Sequence of chain 1.N:
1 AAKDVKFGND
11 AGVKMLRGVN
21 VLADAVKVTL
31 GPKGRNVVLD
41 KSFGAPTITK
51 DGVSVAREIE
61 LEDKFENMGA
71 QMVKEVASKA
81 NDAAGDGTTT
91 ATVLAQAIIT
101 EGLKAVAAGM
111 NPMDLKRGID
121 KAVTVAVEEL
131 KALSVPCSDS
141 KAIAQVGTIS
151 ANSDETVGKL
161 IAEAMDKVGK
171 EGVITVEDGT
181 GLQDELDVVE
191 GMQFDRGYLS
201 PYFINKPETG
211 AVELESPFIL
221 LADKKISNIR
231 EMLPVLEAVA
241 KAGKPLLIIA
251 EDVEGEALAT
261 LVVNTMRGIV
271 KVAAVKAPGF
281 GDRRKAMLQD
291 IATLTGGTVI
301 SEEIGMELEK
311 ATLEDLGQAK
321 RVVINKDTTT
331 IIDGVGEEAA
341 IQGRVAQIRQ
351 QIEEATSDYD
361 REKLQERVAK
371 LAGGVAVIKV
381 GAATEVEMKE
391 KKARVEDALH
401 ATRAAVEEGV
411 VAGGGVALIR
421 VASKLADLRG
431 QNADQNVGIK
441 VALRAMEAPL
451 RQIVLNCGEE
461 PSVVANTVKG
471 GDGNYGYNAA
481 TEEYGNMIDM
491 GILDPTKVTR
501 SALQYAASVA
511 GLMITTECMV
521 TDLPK

The protein below binds the small molecule below.
Small molecule (SMILES): Nc1ncnc2c1ncn2[C@@H]1O[C@H](COP(=O)(O)OP(=O)(O)OP(O)(O)=S)[C@@H](O)[C@H]1O

Binding-site contacts:
Ligand atom N6 contacts residue ASN478 of chain 1.N at 3.1 Å (h-bond).
Ligand atom PA contacts residue MG1 of chain 1.ZB at 3.3 Å.
Ligand atom O3A contacts residue MG1 of chain 1.ZB at 3.5 Å.
Ligand atom O1B contacts residue GLY87 of chain 1.N at 3.1 Å (h-bond).
Ligand atom C5 contacts residue PRO32 of chain 1.N at 3.6 Å (hydrophobic).
Ligand atom O2A contacts residue MG1 of chain 1.ZB at 2.2 Å.
Ligand atom O2B contacts residue THR90 of chain 1.N at 2.7 Å (h-bond).
Ligand atom N1 contacts residue ALA479 of chain 1.N at 2.8 Å (h-bond).
Ligand atom O2G contacts residue THR88 of chain 1.N at 3.0 Å (h-bond).
Ligand atom O5' contacts residue GLY31 of chain 1.N at 3.4 Å (h-bond).
Ligand atom O2G contacts residue GLY87 of chain 1.N at 3.6 Å (h-bond).
Ligand atom O3A contacts residue LEU30 of chain 1.N at 3.4 Å.
Ligand atom O1A contacts residue K1 of chain 1.AC at 2.6 Å.
Ligand atom O1B contacts residue ASP86 of chain 1.N at 2.9 Å (salt-bridge).
Ligand atom O3' contacts residue ASP494 of chain 1.N at 3.1 Å (salt-bridge).
Ligand atom O1A contacts residue GLY31 of chain 1.N at 3.0 Å (h-bond).
Ligand atom O3B contacts residue THR88 of chain 1.N at 3.2 Å (h-bond).
Ligand atom N3 contacts residue GLY414 of chain 1.N at 3.1 Å.
Ligand atom O3G contacts residue MG1 of chain 1.ZB at 2.2 Å.
Ligand atom PG contacts residue THR89 of chain 1.N at 3.6 Å.
Ligand atom O3B contacts residue GLY87 of chain 1.N at 3.6 Å.
Ligand atom C4 contacts residue PRO32 of chain 1.N at 3.6 Å (hydrophobic).
Ligand atom N6 contacts residue ALA480 of chain 1.N at 3.4 Å.
Ligand atom C3' contacts residue ASP494 of chain 1.N at 3.5 Å.
Ligand atom O2B contacts residue GLY87 of chain 1.N at 3.2 Å.
Ligand atom O2' contacts residue ASP494 of chain 1.N at 2.6 Å (salt-bridge).
Ligand atom O2' contacts residue GLY414 of chain 1.N at 2.9 Å (h-bond).
Ligand atom O1A contacts residue THR29 of chain 1.N at 3.4 Å (h-bond).
Ligand atom O1B contacts residue MG1 of chain 1.ZB at 2.2 Å.
Ligand atom N6 contacts residue ILE492 of chain 1.N at 3.5 Å.
Ligand atom C2' contacts residue ASP494 of chain 1.N at 3.2 Å.
Ligand atom O3B contacts residue THR89 of chain 1.N at 3.0 Å (h-bond).
Ligand atom S1G contacts residue THR89 of chain 1.N at 2.7 Å (h-bond).
Ligand atom O3G contacts residue ASP86 of chain 1.N at 3.5 Å (salt-bridge).
Ligand atom S1G contacts residue GLY52 of chain 1.N at 3.2 Å (h-bond).
Ligand atom O2' contacts residue GLY413 of chain 1.N at 3.3 Å.
Ligand atom PG contacts residue MG1 of chain 1.ZB at 3.5 Å.
Ligand atom PB contacts residue GLY87 of chain 1.N at 3.5 Å.
Ligand atom C2 contacts residue ALA479 of chain 1.N at 3.5 Å (hydrophobic).
Ligand atom PB contacts residue MG1 of chain 1.ZB at 3.3 Å.